The protein below binds the small molecule below.
Small molecule (SMILES): C[C@H](N)C(=O)O

Sequence of chain 2.A:
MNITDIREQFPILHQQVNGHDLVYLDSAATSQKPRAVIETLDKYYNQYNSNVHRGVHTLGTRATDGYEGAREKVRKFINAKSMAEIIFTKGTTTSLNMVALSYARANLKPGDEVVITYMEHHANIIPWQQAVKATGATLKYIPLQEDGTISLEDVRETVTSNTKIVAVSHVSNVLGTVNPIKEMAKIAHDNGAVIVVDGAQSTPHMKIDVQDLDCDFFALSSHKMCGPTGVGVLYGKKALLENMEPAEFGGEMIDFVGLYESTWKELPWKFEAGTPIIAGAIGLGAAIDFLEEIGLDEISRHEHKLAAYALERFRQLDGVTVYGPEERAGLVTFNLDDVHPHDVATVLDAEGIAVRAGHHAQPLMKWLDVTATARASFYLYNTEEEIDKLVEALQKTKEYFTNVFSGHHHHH

Binding-site contacts:
Ligand atom N contacts residue PLP1 of chain 2.B at 3.5 Å.
Ligand atom CB contacts residue ASN173 of chain 2.A at 3.0 Å.
Ligand atom O contacts residue ALA28 of chain 2.A at 4.4 Å.
Ligand atom O contacts residue ARG376 of chain 2.A at 3.0 Å (salt-bridge).
Ligand atom N contacts residue LYS224 of chain 2.A at 4.2 Å.
Ligand atom CB contacts residue HIS360 of chain 2.A at 3.0 Å.
Ligand atom C contacts residue ARG376 of chain 2.A at 3.4 Å.
Ligand atom CA contacts residue HIS360 of chain 2.A at 4.1 Å.
Ligand atom N contacts residue CSS361 of chain 2.A at 4.4 Å.
Ligand atom C contacts residue ALA28 of chain 2.A at 3.9 Å (hydrophobic).
Ligand atom CA contacts residue HIS121 of chain 2.A at 3.8 Å.
Ligand atom OXT contacts residue ALA29 of chain 2.A at 3.6 Å.
Ligand atom C contacts residue ALA29 of chain 2.A at 3.9 Å (hydrophobic).
Ligand atom OXT contacts residue ASN173 of chain 2.A at 4.0 Å.
Ligand atom O contacts residue ALA29 of chain 2.A at 3.6 Å.
Ligand atom CB contacts residue HIS121 of chain 2.A at 3.2 Å.
Ligand atom OXT contacts residue ARG376 of chain 2.A at 3.0 Å (salt-bridge).
Ligand atom OXT contacts residue ALA28 of chain 2.A at 2.9 Å (h-bond).
Ligand atom O contacts residue ARG356 of chain 2.A at 3.7 Å.
Ligand atom CB contacts residue ARG376 of chain 2.A at 4.4 Å.
Ligand atom CA contacts residue ASN173 of chain 2.A at 4.4 Å.
Ligand atom CB contacts residue CSS361 of chain 2.A at 3.9 Å.
Ligand atom N contacts residue HIS121 of chain 2.A at 3.4 Å (h-bond).
Ligand atom CA contacts residue CSS361 of chain 2.A at 4.2 Å.